A protein and the small-molecule ligand that binds it are described below.
Small molecule (SMILES): CC(=O)N[C@@H]1[C@@H](O)[C@H](O)[C@@H](CO)O[C@H]1O

Sequence of chain 1.A:
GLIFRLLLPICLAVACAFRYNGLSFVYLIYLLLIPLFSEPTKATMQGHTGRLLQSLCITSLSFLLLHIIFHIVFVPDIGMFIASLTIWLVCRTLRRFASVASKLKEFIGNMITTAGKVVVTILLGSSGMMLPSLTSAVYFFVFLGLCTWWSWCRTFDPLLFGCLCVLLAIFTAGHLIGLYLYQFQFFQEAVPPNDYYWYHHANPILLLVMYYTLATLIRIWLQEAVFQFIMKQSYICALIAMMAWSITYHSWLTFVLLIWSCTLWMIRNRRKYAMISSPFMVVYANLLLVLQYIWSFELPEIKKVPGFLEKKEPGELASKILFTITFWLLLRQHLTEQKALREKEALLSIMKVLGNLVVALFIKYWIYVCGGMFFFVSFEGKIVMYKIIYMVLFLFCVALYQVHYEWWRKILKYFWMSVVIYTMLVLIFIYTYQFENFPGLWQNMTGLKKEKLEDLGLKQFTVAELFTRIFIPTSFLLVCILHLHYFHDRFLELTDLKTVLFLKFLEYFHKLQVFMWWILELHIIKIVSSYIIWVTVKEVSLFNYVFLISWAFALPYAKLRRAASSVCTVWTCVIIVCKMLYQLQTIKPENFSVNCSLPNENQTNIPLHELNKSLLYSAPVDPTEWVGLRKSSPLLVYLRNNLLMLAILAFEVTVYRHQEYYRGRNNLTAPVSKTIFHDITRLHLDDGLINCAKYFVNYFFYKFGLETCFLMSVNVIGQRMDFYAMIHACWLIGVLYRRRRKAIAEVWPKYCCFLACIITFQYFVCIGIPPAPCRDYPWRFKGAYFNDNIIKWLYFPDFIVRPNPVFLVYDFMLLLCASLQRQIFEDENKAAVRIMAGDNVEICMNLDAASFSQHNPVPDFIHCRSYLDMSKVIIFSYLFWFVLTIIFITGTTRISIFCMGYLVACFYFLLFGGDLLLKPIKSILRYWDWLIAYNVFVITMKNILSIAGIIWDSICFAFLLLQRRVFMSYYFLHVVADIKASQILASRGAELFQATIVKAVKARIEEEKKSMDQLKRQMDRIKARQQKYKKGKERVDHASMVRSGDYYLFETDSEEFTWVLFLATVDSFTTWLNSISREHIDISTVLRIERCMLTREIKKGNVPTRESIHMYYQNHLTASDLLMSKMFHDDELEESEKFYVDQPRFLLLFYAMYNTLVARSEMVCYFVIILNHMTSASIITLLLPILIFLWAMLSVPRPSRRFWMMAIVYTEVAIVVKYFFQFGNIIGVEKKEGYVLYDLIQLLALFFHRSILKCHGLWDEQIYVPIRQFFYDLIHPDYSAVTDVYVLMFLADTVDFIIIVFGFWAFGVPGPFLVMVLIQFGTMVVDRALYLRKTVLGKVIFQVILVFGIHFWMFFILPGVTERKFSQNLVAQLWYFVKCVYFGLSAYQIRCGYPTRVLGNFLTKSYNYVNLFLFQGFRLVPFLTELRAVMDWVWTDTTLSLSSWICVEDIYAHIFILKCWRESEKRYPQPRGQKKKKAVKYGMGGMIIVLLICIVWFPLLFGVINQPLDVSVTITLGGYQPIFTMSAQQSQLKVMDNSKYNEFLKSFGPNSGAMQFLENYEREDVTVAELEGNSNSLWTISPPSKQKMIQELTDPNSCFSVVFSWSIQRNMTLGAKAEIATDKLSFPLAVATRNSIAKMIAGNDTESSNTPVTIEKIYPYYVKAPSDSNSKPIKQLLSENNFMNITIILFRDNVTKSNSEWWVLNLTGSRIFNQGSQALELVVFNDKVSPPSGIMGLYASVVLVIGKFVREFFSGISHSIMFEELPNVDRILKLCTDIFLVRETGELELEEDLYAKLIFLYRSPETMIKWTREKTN

Binding-site contacts:
Ligand atom O5 contacts residue ASN1030 of chain 1.A at 2.5 Å (h-bond).
Ligand atom O7 contacts residue ASN1030 of chain 1.A at 3.9 Å.
Ligand atom C2 contacts residue ASN1030 of chain 1.A at 2.4 Å.
Ligand atom C3 contacts residue ASN1030 of chain 1.A at 3.8 Å.
Ligand atom C5 contacts residue ASN1030 of chain 1.A at 3.7 Å.
Ligand atom C8 contacts residue SER1028 of chain 1.A at 4.4 Å.
Ligand atom N2 contacts residue ASN1030 of chain 1.A at 2.8 Å (h-bond).
Ligand atom C7 contacts residue ASN1030 of chain 1.A at 3.2 Å.
Ligand atom C8 contacts residue ASN1030 of chain 1.A at 3.5 Å.
Ligand atom C1 contacts residue ASN1030 of chain 1.A at 1.4 Å.
Ligand atom O7 contacts residue SER1028 of chain 1.A at 4.2 Å.
Ligand atom C4 contacts residue ASN1030 of chain 1.A at 4.3 Å.